Binding-site contacts:
Ligand atom N10 contacts residue ASP74 of chain 1.H at 3.3 Å (salt-bridge).
Ligand atom C4 contacts residue ILE98 of chain 1.H at 3.9 Å (hydrophobic).
Ligand atom C6 contacts residue PHE156 of chain 1.H at 3.5 Å (hydrophobic).
Ligand atom C13 contacts residue ASP74 of chain 1.H at 3.1 Å.
Ligand atom C9 contacts residue PHE156 of chain 1.H at 3.2 Å (hydrophobic).
Ligand atom C1 contacts residue ILE98 of chain 1.H at 3.4 Å (hydrophobic).
Ligand atom C3 contacts residue GLU97 of chain 1.H at 3.2 Å.
Ligand atom O12 contacts residue HIS94 of chain 1.H at 2.7 Å (h-bond).
Ligand atom C4 contacts residue GLU97 of chain 1.H at 3.9 Å.
Ligand atom C2 contacts residue GLU97 of chain 1.H at 3.4 Å.
Ligand atom C13 contacts residue PHE156 of chain 1.H at 3.7 Å (hydrophobic).
Ligand atom C6 contacts residue HIS94 of chain 1.H at 3.9 Å.
Ligand atom O11 contacts residue ARG70 of chain 1.H at 3.1 Å (salt-bridge).
Ligand atom O12 contacts residue LEU17 of chain 1.H at 3.3 Å.
Ligand atom C7 contacts residue LEU17 of chain 1.H at 3.7 Å (hydrophobic).
Ligand atom C2 contacts residue ILE98 of chain 1.H at 3.6 Å (hydrophobic).
Ligand atom C6 contacts residue ILE98 of chain 1.H at 3.5 Å (hydrophobic).
Ligand atom I20 contacts residue GLN20 of chain 1.H at 3.8 Å.
Ligand atom C3 contacts residue THR101 of chain 1.H at 3.7 Å.
Ligand atom C4 contacts residue PHE156 of chain 1.H at 4.0 Å (hydrophobic).
Ligand atom C1 contacts residue LEU17 of chain 1.H at 4.1 Å (hydrophobic).
Ligand atom C1 contacts residue HIS94 of chain 1.H at 3.3 Å.
Ligand atom I20 contacts residue ILE16 of chain 1.H at 4.0 Å.
Ligand atom C7 contacts residue PHE156 of chain 1.H at 3.5 Å (hydrophobic).
Ligand atom C4 contacts residue SER161 of chain 1.H at 3.9 Å.
Ligand atom C8 contacts residue PHE156 of chain 1.H at 3.3 Å (hydrophobic).
Ligand atom C3 contacts residue SER161 of chain 1.H at 3.4 Å.
Ligand atom C2 contacts residue SER161 of chain 1.H at 4.1 Å.
Ligand atom C4 contacts residue THR101 of chain 1.H at 3.7 Å.
Ligand atom O11 contacts residue PHE156 of chain 1.H at 3.9 Å.
Ligand atom N10 contacts residue PHE156 of chain 1.H at 3.2 Å.
Ligand atom C13 contacts residue VAL73 of chain 1.H at 3.5 Å (hydrophobic).
Ligand atom O11 contacts residue ASP74 of chain 1.H at 2.6 Å (salt-bridge).
Ligand atom C5 contacts residue ILE98 of chain 1.H at 3.8 Å (hydrophobic).
Ligand atom C8 contacts residue MET77 of chain 1.H at 4.1 Å (hydrophobic).
Ligand atom C3 contacts residue ILE98 of chain 1.H at 3.7 Å (hydrophobic).
Ligand atom C5 contacts residue PHE156 of chain 1.H at 3.3 Å (hydrophobic).
Ligand atom I20 contacts residue MET77 of chain 1.H at 3.6 Å.
Ligand atom C9 contacts residue ASP74 of chain 1.H at 3.5 Å.
Ligand atom C7 contacts residue HIS94 of chain 1.H at 3.6 Å.

The small molecule below binds the protein below.
Small molecule (SMILES): CCCCCCCc1c(I)c(=O)c2ccccc2n1O

Sequence of chain 1.H:
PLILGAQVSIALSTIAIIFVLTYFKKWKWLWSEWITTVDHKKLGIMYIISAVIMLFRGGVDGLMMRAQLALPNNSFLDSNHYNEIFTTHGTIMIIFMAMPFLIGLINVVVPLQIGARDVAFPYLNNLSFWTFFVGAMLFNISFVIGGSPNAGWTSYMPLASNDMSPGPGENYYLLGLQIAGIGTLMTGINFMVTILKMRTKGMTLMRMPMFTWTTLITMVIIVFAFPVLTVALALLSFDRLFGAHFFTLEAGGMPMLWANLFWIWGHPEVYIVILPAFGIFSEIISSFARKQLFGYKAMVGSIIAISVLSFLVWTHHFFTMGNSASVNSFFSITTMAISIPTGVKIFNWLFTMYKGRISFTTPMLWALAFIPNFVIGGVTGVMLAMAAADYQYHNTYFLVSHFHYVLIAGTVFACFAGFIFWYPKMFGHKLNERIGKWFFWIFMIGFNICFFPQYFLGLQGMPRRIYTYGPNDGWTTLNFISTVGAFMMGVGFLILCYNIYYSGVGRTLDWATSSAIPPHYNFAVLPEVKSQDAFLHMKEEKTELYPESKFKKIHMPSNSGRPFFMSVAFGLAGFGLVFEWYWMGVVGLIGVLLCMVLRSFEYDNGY